Sequence of chain 1.H:
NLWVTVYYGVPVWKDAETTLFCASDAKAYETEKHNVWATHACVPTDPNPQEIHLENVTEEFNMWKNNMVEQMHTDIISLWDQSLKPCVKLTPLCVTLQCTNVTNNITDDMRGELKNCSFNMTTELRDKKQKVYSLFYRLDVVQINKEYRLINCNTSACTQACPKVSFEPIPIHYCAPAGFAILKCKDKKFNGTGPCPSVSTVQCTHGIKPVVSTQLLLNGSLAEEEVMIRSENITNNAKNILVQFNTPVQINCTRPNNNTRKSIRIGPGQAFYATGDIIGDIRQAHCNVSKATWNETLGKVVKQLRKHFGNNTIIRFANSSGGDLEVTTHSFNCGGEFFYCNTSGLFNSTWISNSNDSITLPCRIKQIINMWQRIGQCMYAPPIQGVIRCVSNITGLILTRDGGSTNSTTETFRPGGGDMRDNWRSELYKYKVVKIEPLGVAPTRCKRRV

This protein binds this small molecule.
Small molecule (SMILES): CC(=O)N[C@@H]1[C@@H](O)[C@H](O)[C@@H](CO)O[C@H]1O

Binding-site contacts:
Ligand atom C3 contacts residue ASN361 of chain 1.H at 3.8 Å.
Ligand atom O7 contacts residue GLY358 of chain 1.H at 4.4 Å.
Ligand atom O5 contacts residue ASN361 of chain 1.H at 2.4 Å (h-bond).
Ligand atom C2 contacts residue ASN361 of chain 1.H at 2.4 Å.
Ligand atom C5 contacts residue ASN361 of chain 1.H at 3.7 Å.
Ligand atom O7 contacts residue ASN361 of chain 1.H at 3.1 Å (h-bond).
Ligand atom N2 contacts residue NAG2 of chain 1.BA at 4.0 Å.
Ligand atom C8 contacts residue ASN361 of chain 1.H at 4.3 Å.
Ligand atom N2 contacts residue ASN361 of chain 1.H at 2.9 Å (h-bond).
Ligand atom C7 contacts residue ASN361 of chain 1.H at 3.2 Å.
Ligand atom C7 contacts residue NAG2 of chain 1.BA at 4.3 Å.
Ligand atom C1 contacts residue ASN361 of chain 1.H at 1.4 Å.
Ligand atom C8 contacts residue NAG1 of chain 1.BA at 4.2 Å.
Ligand atom C8 contacts residue NAG2 of chain 1.BA at 3.6 Å.
Ligand atom C4 contacts residue ASN361 of chain 1.H at 4.2 Å.